Sequence of chain 1.B:
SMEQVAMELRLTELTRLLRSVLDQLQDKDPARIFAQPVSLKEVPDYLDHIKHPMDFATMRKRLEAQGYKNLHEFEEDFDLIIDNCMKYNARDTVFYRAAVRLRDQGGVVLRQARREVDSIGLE

Binding-site contacts:
Ligand atom N1 contacts residue GLN87 of chain 1.B at 4.5 Å.
Ligand atom C10 contacts residue LEU32 of chain 1.B at 4.4 Å (hydrophobic).
Ligand atom C12 contacts residue LEU35 of chain 1.B at 4.2 Å (hydrophobic).
Ligand atom C3 contacts residue LYS90 of chain 1.B at 4.5 Å.
Ligand atom N4 contacts residue LYS90 of chain 1.B at 4.0 Å.
Ligand atom N1 contacts residue LYS90 of chain 1.B at 4.2 Å.
Ligand atom C11 contacts residue ARG31 of chain 1.B at 3.9 Å.
Ligand atom C12 contacts residue ARG31 of chain 1.B at 3.7 Å.
Ligand atom C13 contacts residue LEU35 of chain 1.B at 3.9 Å (hydrophobic).
Ligand atom C12 contacts residue LYS90 of chain 1.B at 4.2 Å.
Ligand atom C10 contacts residue MET28 of chain 1.B at 4.0 Å (hydrophobic).
Ligand atom C2 contacts residue LYS90 of chain 1.B at 4.3 Å.
Ligand atom C11 contacts residue LEU32 of chain 1.B at 3.7 Å (hydrophobic).
Ligand atom N4 contacts residue LEU32 of chain 1.B at 4.4 Å.
Ligand atom N3 contacts residue LYS90 of chain 1.B at 4.0 Å.
Ligand atom C11 contacts residue MET28 of chain 1.B at 3.9 Å (hydrophobic).
Ligand atom N3 contacts residue LEU32 of chain 1.B at 4.0 Å.
Ligand atom C13 contacts residue LEU32 of chain 1.B at 3.8 Å (hydrophobic).
Ligand atom N3 contacts residue TYR89 of chain 1.B at 4.4 Å.
Ligand atom C12 contacts residue LEU32 of chain 1.B at 3.4 Å (hydrophobic).
Ligand atom C9 contacts residue LYS90 of chain 1.B at 4.2 Å.
Ligand atom C1 contacts residue GLN87 of chain 1.B at 3.2 Å.
Ligand atom C9 contacts residue LEU32 of chain 1.B at 4.5 Å (hydrophobic).
Ligand atom C13 contacts residue LYS90 of chain 1.B at 3.5 Å.

A small-molecule ligand and the protein it binds are described below.
Small molecule (SMILES): Cn1cc(-c2ccccn2)c(-n2cccc2)n1